The small molecule below binds the protein below.
Small molecule (SMILES): CC(=O)N[C@@H]1[C@@H](O)[C@H](O)[C@@H](CO)O[C@H]1O

Sequence of chain 1.A:
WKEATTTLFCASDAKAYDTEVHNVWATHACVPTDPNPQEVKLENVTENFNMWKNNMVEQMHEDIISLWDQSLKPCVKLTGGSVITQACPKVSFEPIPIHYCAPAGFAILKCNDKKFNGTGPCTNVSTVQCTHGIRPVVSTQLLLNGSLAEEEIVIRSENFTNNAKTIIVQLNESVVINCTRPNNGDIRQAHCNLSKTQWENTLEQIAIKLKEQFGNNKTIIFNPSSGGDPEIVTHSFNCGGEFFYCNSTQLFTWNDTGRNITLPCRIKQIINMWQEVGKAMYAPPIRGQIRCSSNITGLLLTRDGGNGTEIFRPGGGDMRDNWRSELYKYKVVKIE

Binding-site contacts:
Ligand atom C8 contacts residue PRO277 of chain 1.A at 4.2 Å (hydrophobic).
Ligand atom C5 contacts residue ASN254 of chain 1.A at 3.2 Å.
Ligand atom O6 contacts residue THR256 of chain 1.A at 3.7 Å.
Ligand atom C7 contacts residue PRO277 of chain 1.A at 4.0 Å (hydrophobic).
Ligand atom C5 contacts residue NAG1 of chain 1.Y at 4.5 Å.
Ligand atom O5 contacts residue ASN254 of chain 1.A at 1.9 Å (h-bond).
Ligand atom C1 contacts residue ASN254 of chain 1.A at 1.4 Å.
Ligand atom O7 contacts residue GLN257 of chain 1.A at 3.8 Å.
Ligand atom C2 contacts residue ASN254 of chain 1.A at 2.8 Å.
Ligand atom C3 contacts residue NAG1 of chain 1.Y at 4.1 Å.
Ligand atom C5 contacts residue THR256 of chain 1.A at 4.1 Å.
Ligand atom O5 contacts residue THR256 of chain 1.A at 2.9 Å (h-bond).
Ligand atom N2 contacts residue PRO277 of chain 1.A at 3.9 Å.
Ligand atom C2 contacts residue THR256 of chain 1.A at 4.4 Å.
Ligand atom O7 contacts residue PRO277 of chain 1.A at 4.5 Å.
Ligand atom C4 contacts residue ASN254 of chain 1.A at 4.1 Å.
Ligand atom O3 contacts residue NAG1 of chain 1.Y at 4.2 Å.
Ligand atom O4 contacts residue NAG1 of chain 1.Y at 2.3 Å (h-bond).
Ligand atom O6 contacts residue ASN254 of chain 1.A at 3.5 Å (h-bond).
Ligand atom C4 contacts residue NAG1 of chain 1.Y at 3.7 Å.
Ligand atom C7 contacts residue ASN254 of chain 1.A at 4.4 Å.
Ligand atom C6 contacts residue THR256 of chain 1.A at 4.2 Å.
Ligand atom N2 contacts residue ASN254 of chain 1.A at 3.5 Å (h-bond).
Ligand atom C6 contacts residue ASN254 of chain 1.A at 4.2 Å.
Ligand atom C3 contacts residue ASN254 of chain 1.A at 3.9 Å.
Ligand atom C1 contacts residue THR256 of chain 1.A at 3.6 Å.